Sequence of chain 1.B:
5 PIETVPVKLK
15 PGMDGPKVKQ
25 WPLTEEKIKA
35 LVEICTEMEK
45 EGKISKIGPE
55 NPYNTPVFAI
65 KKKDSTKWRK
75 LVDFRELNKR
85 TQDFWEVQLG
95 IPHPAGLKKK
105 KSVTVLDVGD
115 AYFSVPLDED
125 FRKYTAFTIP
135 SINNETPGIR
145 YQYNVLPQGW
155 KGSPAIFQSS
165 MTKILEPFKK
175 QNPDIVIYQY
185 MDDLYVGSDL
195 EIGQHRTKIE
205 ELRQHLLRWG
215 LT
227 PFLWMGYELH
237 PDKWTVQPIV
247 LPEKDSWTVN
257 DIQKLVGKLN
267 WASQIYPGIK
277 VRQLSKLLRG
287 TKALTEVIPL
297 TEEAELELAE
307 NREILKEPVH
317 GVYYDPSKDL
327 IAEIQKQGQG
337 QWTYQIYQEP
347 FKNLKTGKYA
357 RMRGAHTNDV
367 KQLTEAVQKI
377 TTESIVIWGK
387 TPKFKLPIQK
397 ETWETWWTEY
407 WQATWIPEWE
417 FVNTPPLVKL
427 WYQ

A small-molecule ligand and the protein it binds are described below.
Small molecule (SMILES): OC[C@H]1O[C@@](CO)(O[C@H]2O[C@H](CO)[C@@H](O)[C@H](O)[C@H]2O)[C@@H](O)[C@@H]1O

Binding-site contacts:
Ligand atom C1 contacts residue ASP77 of chain 1.B at 4.1 Å.
Ligand atom O6 contacts residue TRP415 of chain 1.B at 3.2 Å (h-bond).
Ligand atom C6 contacts residue GLU414 of chain 1.B at 4.0 Å.
Ligand atom C1 contacts residue VAL22 of chain 1.B at 3.5 Å (hydrophobic).
Ligand atom O4 contacts residue LYS396 of chain 1.B at 3.3 Å (salt-bridge).
Ligand atom O1 contacts residue TRP25 of chain 1.B at 3.4 Å.
Ligand atom O6 contacts residue GLU414 of chain 1.B at 3.5 Å.
Ligand atom C5 contacts residue GLU400 of chain 1.B at 3.0 Å.
Ligand atom O6 contacts residue PHE417 of chain 1.B at 4.0 Å.
Ligand atom C6 contacts residue GLU400 of chain 1.B at 3.3 Å.
Ligand atom C2 contacts residue ASP77 of chain 1.B at 4.0 Å.
Ligand atom O6 contacts residue ARG79 of chain 1.B at 3.2 Å (salt-bridge).
Ligand atom O3 contacts residue GLU80 of chain 1.B at 2.6 Å (salt-bridge).
Ligand atom O2 contacts residue ASP77 of chain 1.B at 3.9 Å.
Ligand atom O2 contacts residue GLU80 of chain 1.B at 4.1 Å.
Ligand atom C5 contacts residue GLU414 of chain 1.B at 4.3 Å.
Ligand atom C3 contacts residue LYS83 of chain 1.B at 4.0 Å.
Ligand atom O6 contacts residue GLU400 of chain 1.B at 3.2 Å (salt-bridge).
Ligand atom O4 contacts residue GLU414 of chain 1.B at 2.4 Å (salt-bridge).
Ligand atom C6 contacts residue TRP415 of chain 1.B at 3.5 Å (hydrophobic).
Ligand atom O3 contacts residue LYS83 of chain 1.B at 3.2 Å (salt-bridge).
Ligand atom O4 contacts residue LYS83 of chain 1.B at 2.9 Å (salt-bridge).
Ligand atom C1 contacts residue ARG79 of chain 1.B at 3.5 Å.
Ligand atom O2 contacts residue VAL22 of chain 1.B at 4.0 Å.
Ligand atom O5 contacts residue ARG79 of chain 1.B at 3.3 Å (salt-bridge).
Ligand atom O1 contacts residue ASP77 of chain 1.B at 3.6 Å.
Ligand atom O4 contacts residue GLU400 of chain 1.B at 3.0 Å (salt-bridge).
Ligand atom C2 contacts residue ARG79 of chain 1.B at 3.9 Å.
Ligand atom O5 contacts residue GLU400 of chain 1.B at 4.3 Å.
Ligand atom O6 contacts residue TRP415 of chain 1.B at 2.6 Å (h-bond).
Ligand atom C6 contacts residue TRP415 of chain 1.B at 3.3 Å (hydrophobic).
Ligand atom O3 contacts residue ARG79 of chain 1.B at 3.8 Å.
Ligand atom O4 contacts residue GLU80 of chain 1.B at 4.3 Å.
Ligand atom C6 contacts residue ARG79 of chain 1.B at 4.1 Å.
Ligand atom C4 contacts residue LYS83 of chain 1.B at 3.8 Å.
Ligand atom O1 contacts residue VAL22 of chain 1.B at 3.9 Å.
Ligand atom C4 contacts residue GLU414 of chain 1.B at 3.3 Å.
Ligand atom C4 contacts residue GLU400 of chain 1.B at 3.6 Å.
Ligand atom O1 contacts residue PRO60 of chain 1.B at 4.2 Å.
Ligand atom C3 contacts residue GLU80 of chain 1.B at 3.5 Å.